A small-molecule ligand and the protein it binds are described below.
Small molecule (SMILES): OC[C@H]1O[C@H](O[C@H]2[C@H](O)[C@@H](O)[C@H](OCCCCCC3CCCCC3)O[C@@H]2CO)[C@H](O)[C@@H](O)[C@@H]1O

Binding-site contacts:
Ligand atom O12 contacts residue TYR225 of chain 1.B at 4.0 Å.
Ligand atom C4 contacts residue TYR225 of chain 1.B at 3.7 Å (hydrophobic).
Ligand atom C4 contacts residue MET179 of chain 1.B at 3.8 Å (hydrophobic).
Ligand atom C11 contacts residue MET179 of chain 1.B at 3.9 Å (hydrophobic).
Ligand atom C3 contacts residue PHE169 of chain 1.B at 3.7 Å (hydrophobic).
Ligand atom C8 contacts residue PHE277 of chain 1.B at 3.2 Å (hydrophobic).
Ligand atom C3 contacts residue MET179 of chain 1.B at 4.1 Å (hydrophobic).
Ligand atom O22 contacts residue GLU175 of chain 1.B at 2.5 Å (salt-bridge).
Ligand atom C3 contacts residue PHE176 of chain 1.B at 4.0 Å (hydrophobic).
Ligand atom C11 contacts residue TYR225 of chain 1.B at 3.3 Å (hydrophobic).
Ligand atom O14 contacts residue TYR225 of chain 1.B at 3.6 Å.
Ligand atom C3 contacts residue GLU175 of chain 1.B at 3.9 Å.
Ligand atom C5 contacts residue PHE176 of chain 1.B at 3.9 Å (hydrophobic).
Ligand atom O20 contacts residue TYR225 of chain 1.B at 4.1 Å.
Ligand atom O12 contacts residue GLU175 of chain 1.B at 3.6 Å.
Ligand atom C10 contacts residue TYR225 of chain 1.B at 4.0 Å (hydrophobic).
Ligand atom O31 contacts residue HIS228 of chain 1.B at 4.0 Å.
Ligand atom C2 contacts residue TYR225 of chain 1.B at 3.6 Å (hydrophobic).
Ligand atom C4 contacts residue PHE169 of chain 1.B at 3.8 Å (hydrophobic).
Ligand atom C1 contacts residue MET179 of chain 1.B at 4.0 Å (hydrophobic).
Ligand atom O20 contacts residue HIS228 of chain 1.B at 3.5 Å (h-bond).
Ligand atom C6 contacts residue MET179 of chain 1.B at 3.7 Å (hydrophobic).
Ligand atom C9 contacts residue PHE277 of chain 1.B at 3.4 Å (hydrophobic).
Ligand atom C17 contacts residue GLU175 of chain 1.B at 3.9 Å.
Ligand atom C18 contacts residue GLU175 of chain 1.B at 3.4 Å.
Ligand atom C7 contacts residue PHE165 of chain 1.B at 4.0 Å (hydrophobic).
Ligand atom C7 contacts residue CYS161 of chain 1.B at 3.8 Å (hydrophobic).
Ligand atom C1 contacts residue GLU175 of chain 1.B at 3.5 Å.
Ligand atom C19 contacts residue TYR225 of chain 1.B at 3.6 Å (hydrophobic).
Ligand atom C9 contacts residue PHE183 of chain 1.B at 3.7 Å (hydrophobic).
Ligand atom C8 contacts residue CYS161 of chain 1.B at 4.0 Å (hydrophobic).
Ligand atom C13 contacts residue GLU175 of chain 1.B at 3.6 Å.
Ligand atom C30 contacts residue ALA224 of chain 1.B at 4.1 Å (hydrophobic).
Ligand atom C10 contacts residue ILE222 of chain 1.B at 3.9 Å (hydrophobic).
Ligand atom O14 contacts residue MET179 of chain 1.B at 3.8 Å.
Ligand atom C10 contacts residue PHE165 of chain 1.B at 4.2 Å (hydrophobic).
Ligand atom C8 contacts residue PHE183 of chain 1.B at 4.1 Å (hydrophobic).
Ligand atom O31 contacts residue ALA224 of chain 1.B at 3.8 Å.
Ligand atom C1 contacts residue TYR225 of chain 1.B at 3.9 Å (hydrophobic).
Ligand atom C5 contacts residue MET179 of chain 1.B at 3.5 Å (hydrophobic).

Sequence of chain 1.B:
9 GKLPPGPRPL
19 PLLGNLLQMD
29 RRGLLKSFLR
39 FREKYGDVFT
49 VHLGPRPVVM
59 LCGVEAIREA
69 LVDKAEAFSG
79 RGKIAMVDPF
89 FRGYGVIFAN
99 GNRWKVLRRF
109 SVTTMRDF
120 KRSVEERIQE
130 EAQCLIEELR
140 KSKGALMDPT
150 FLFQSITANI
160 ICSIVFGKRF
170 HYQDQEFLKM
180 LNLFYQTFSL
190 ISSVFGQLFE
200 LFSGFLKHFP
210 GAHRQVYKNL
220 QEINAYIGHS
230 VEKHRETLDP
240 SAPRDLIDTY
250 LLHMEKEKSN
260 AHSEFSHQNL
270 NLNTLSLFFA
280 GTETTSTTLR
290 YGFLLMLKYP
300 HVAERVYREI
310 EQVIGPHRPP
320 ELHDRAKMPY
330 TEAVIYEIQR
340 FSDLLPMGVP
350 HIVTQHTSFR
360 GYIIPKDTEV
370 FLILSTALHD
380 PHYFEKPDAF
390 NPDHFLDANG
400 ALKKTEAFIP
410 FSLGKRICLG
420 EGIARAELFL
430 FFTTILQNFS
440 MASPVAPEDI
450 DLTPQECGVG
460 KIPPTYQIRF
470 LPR